The protein below binds the small molecule below.
Small molecule (SMILES): CC(=O)O[C@H]1C(=O)[C@@]2(C)[C@H]([C@H](OC(=O)c3ccccc3)[C@]3(O)C[C@H](OC(=O)[C@H](O)[C@@H](NC(=O)c4ccccc4)c4ccccc4)C(C)=C1C3(C)C)[C@]1(OC(C)=O)CO[C@@H]1C[C@@H]2O

Binding-site contacts:
Ligand atom C06 contacts residue HIS227 of chain 1.B at 3.8 Å.
Ligand atom C41 contacts residue VAL23 of chain 1.B at 3.6 Å (hydrophobic).
Ligand atom C41 contacts residue SER234 of chain 1.B at 3.4 Å.
Ligand atom C33 contacts residue GLU22 of chain 1.B at 3.2 Å.
Ligand atom C41 contacts residue ALA231 of chain 1.B at 3.6 Å (hydrophobic).
Ligand atom C07 contacts residue HIS227 of chain 1.B at 3.3 Å.
Ligand atom C33 contacts residue VAL23 of chain 1.B at 3.7 Å (hydrophobic).
Ligand atom C42 contacts residue VAL23 of chain 1.B at 3.6 Å (hydrophobic).
Ligand atom C40 contacts residue SER234 of chain 1.B at 3.3 Å.
Ligand atom O10 contacts residue LEU361 of chain 1.B at 3.3 Å (h-bond).
Ligand atom O13 contacts residue GLY360 of chain 1.B at 3.5 Å (h-bond).
Ligand atom O06 contacts residue PRO272 of chain 1.B at 3.5 Å (h-bond).
Ligand atom O13 contacts residue ARG359 of chain 1.B at 3.2 Å (salt-bridge).
Ligand atom O10 contacts residue GLY360 of chain 1.B at 3.1 Å.
Ligand atom C17 contacts residue THR274 of chain 1.B at 3.6 Å.
Ligand atom O13 contacts residue PRO358 of chain 1.B at 3.5 Å.
Ligand atom C34 contacts residue ASP26 of chain 1.B at 3.2 Å.
Ligand atom C06 contacts residue ASP224 of chain 1.B at 3.6 Å.
Ligand atom C09 contacts residue HIS227 of chain 1.B at 3.8 Å.
Ligand atom C13 contacts residue HIS227 of chain 1.B at 3.9 Å.
Ligand atom O12 contacts residue GLY360 of chain 1.B at 3.8 Å.
Ligand atom C15 contacts residue PRO272 of chain 1.B at 3.8 Å (hydrophobic).
Ligand atom C39 contacts residue PHE270 of chain 1.B at 3.7 Å (hydrophobic).
Ligand atom C32 contacts residue VAL23 of chain 1.B at 3.6 Å (hydrophobic).
Ligand atom C35 contacts residue ASP26 of chain 1.B at 3.4 Å.
Ligand atom C38 contacts residue PRO358 of chain 1.B at 3.8 Å (hydrophobic).
Ligand atom C33 contacts residue ASP26 of chain 1.B at 3.5 Å.
Ligand atom C23 contacts residue GLY360 of chain 1.B at 3.8 Å.
Ligand atom C30 contacts residue HIS227 of chain 1.B at 3.6 Å.
Ligand atom C36 contacts residue ASP26 of chain 1.B at 3.9 Å.
Ligand atom C08 contacts residue HIS227 of chain 1.B at 3.3 Å.
Ligand atom C19 contacts residue ARG276 of chain 1.B at 3.4 Å.
Ligand atom C14 contacts residue THR274 of chain 1.B at 3.5 Å.
Ligand atom C19 contacts residue THR274 of chain 1.B at 3.4 Å.
Ligand atom C40 contacts residue ALA231 of chain 1.B at 3.6 Å (hydrophobic).
Ligand atom O06 contacts residue THR274 of chain 1.B at 2.8 Å (h-bond).
Ligand atom C07 contacts residue ASP224 of chain 1.B at 3.2 Å.
Ligand atom O07 contacts residue THR274 of chain 1.B at 2.3 Å (h-bond).
Ligand atom O14 contacts residue HIS227 of chain 1.B at 2.9 Å (h-bond).
Ligand atom C34 contacts residue GLU22 of chain 1.B at 3.9 Å.

Sequence of chain 1.B:
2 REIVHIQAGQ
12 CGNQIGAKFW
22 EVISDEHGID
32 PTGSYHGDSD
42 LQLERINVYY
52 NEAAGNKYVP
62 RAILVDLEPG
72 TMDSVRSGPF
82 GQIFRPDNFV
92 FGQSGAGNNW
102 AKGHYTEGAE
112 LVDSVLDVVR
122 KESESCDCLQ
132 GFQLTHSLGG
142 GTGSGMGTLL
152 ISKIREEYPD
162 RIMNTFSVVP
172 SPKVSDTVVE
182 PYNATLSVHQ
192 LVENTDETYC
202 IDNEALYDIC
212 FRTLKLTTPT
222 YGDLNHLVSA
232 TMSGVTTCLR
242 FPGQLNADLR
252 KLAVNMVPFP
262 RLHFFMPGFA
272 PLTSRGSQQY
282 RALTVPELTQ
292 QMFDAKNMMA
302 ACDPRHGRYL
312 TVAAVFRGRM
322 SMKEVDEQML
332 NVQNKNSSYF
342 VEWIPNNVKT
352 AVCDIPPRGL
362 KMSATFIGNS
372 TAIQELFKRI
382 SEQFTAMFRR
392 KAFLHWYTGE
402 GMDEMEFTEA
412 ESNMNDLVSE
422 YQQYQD